Binding-site contacts:
Ligand atom C2 contacts residue ASN48 of chain 1.C at 2.5 Å.
Ligand atom C8 contacts residue PHE46 of chain 1.C at 3.3 Å (hydrophobic).
Ligand atom C1 contacts residue TYR15 of chain 1.C at 4.4 Å (hydrophobic).
Ligand atom C1 contacts residue ASN48 of chain 1.C at 1.4 Å.
Ligand atom C7 contacts residue ASN48 of chain 1.C at 3.7 Å.
Ligand atom C4 contacts residue ASN48 of chain 1.C at 4.2 Å.
Ligand atom N2 contacts residue ASN48 of chain 1.C at 2.9 Å (h-bond).
Ligand atom C8 contacts residue ASN48 of chain 1.C at 4.3 Å.
Ligand atom C8 contacts residue SER47 of chain 1.C at 4.4 Å.
Ligand atom O6 contacts residue TYR15 of chain 1.C at 3.8 Å.
Ligand atom C5 contacts residue ASN48 of chain 1.C at 3.7 Å.
Ligand atom O7 contacts residue ASN48 of chain 1.C at 3.9 Å.
Ligand atom O5 contacts residue ASN48 of chain 1.C at 2.4 Å (h-bond).
Ligand atom C3 contacts residue ASN48 of chain 1.C at 3.8 Å.
Ligand atom O5 contacts residue TYR15 of chain 1.C at 3.9 Å.

This protein binds this small molecule.
Small molecule (SMILES): CC(=O)N[C@@H]1[C@@H](O)[C@H](O)[C@@H](CO)O[C@H]1O

Sequence of chain 1.C:
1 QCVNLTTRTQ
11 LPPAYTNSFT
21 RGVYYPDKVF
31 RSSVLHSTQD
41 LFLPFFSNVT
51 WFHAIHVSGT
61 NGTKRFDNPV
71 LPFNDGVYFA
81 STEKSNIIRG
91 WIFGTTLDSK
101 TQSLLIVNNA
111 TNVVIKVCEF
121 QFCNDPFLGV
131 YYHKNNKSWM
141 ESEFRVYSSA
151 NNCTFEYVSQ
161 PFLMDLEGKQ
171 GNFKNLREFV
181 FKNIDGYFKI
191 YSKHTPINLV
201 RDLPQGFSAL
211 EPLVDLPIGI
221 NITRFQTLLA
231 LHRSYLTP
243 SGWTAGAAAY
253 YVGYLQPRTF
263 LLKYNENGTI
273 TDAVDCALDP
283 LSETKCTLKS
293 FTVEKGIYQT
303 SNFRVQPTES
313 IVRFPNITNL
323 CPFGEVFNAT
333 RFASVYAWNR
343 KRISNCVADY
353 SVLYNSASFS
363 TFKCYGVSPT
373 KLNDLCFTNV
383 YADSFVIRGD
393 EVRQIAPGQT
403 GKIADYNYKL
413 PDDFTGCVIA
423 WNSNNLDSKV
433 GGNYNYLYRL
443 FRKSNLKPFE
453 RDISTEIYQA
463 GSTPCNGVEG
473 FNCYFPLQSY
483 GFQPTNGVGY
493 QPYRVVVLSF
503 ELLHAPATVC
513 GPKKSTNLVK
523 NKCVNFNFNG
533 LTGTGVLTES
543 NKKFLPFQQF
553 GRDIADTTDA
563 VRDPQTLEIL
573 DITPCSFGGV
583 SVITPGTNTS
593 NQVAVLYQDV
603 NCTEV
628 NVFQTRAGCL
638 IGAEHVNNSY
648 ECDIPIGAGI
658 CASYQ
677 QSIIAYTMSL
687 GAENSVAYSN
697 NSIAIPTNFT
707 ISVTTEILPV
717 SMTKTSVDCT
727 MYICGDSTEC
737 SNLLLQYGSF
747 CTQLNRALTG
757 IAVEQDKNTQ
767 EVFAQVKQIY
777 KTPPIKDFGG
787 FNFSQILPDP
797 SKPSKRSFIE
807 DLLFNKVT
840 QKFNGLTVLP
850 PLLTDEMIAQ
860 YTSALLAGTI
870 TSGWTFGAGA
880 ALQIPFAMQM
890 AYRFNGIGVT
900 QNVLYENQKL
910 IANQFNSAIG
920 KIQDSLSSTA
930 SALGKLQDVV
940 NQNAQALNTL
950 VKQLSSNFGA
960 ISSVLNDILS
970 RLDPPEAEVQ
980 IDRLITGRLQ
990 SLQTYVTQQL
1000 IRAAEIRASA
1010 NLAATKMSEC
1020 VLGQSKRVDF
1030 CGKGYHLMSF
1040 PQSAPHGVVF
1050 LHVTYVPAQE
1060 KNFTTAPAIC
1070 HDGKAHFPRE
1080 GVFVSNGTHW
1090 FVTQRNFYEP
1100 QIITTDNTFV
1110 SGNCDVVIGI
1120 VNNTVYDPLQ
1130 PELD